Sequence of chain 1.SA:
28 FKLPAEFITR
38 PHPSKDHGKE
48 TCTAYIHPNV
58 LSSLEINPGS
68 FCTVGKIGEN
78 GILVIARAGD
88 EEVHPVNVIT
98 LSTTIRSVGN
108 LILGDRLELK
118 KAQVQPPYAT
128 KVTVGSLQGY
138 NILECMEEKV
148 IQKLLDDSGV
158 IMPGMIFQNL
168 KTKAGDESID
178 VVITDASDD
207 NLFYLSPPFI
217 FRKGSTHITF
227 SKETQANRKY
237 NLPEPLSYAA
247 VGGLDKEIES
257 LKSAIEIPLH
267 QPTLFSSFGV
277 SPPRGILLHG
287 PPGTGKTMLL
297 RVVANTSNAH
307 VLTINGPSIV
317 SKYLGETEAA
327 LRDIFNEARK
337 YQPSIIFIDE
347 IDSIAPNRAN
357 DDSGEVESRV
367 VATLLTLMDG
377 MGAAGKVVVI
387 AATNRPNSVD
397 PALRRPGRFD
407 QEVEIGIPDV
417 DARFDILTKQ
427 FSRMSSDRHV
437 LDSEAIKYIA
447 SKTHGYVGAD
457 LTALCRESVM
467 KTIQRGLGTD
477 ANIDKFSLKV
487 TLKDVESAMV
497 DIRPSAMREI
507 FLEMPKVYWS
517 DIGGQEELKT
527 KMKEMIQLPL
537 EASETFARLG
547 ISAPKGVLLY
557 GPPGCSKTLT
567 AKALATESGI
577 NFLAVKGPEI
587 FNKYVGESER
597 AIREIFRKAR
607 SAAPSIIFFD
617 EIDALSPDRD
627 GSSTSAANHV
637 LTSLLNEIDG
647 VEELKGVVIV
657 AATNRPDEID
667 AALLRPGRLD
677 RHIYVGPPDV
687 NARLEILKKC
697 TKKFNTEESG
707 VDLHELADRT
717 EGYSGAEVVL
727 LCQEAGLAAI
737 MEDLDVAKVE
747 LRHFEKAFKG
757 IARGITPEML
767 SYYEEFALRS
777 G

Sequence of chain 1.XA:
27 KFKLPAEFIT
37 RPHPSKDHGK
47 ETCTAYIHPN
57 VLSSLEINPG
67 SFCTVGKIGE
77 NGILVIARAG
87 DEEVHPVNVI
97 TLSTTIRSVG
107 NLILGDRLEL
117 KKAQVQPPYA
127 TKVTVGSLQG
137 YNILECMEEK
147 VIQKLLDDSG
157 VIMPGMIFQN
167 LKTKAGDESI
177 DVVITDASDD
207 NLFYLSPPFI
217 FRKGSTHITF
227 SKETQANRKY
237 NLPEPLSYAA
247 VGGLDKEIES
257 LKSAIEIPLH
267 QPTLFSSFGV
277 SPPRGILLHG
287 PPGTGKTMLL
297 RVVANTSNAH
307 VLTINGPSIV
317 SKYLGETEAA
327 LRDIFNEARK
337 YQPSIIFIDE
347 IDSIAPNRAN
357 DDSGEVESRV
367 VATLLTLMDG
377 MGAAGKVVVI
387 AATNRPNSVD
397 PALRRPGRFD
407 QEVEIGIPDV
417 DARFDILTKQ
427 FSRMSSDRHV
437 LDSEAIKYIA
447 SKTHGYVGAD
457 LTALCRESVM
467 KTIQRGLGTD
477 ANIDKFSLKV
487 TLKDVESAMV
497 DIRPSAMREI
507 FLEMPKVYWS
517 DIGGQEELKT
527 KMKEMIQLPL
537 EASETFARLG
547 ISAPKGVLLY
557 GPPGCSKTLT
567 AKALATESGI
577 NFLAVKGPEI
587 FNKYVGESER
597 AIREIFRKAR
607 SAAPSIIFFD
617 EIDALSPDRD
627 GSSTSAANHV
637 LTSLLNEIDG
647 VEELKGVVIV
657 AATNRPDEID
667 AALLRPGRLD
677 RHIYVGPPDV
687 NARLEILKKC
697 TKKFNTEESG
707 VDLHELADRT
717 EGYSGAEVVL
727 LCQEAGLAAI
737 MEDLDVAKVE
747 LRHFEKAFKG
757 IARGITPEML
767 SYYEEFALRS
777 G

Binding-site contacts:
Ligand atom O1B contacts residue CYS561 of chain 1.SA at 2.9 Å (h-bond).
Ligand atom PB contacts residue SER562 of chain 1.SA at 4.1 Å.
Ligand atom O2G contacts residue ARG674 of chain 1.XA at 2.5 Å (salt-bridge).
Ligand atom O1B contacts residue THR564 of chain 1.SA at 4.0 Å.
Ligand atom C6 contacts residue ILE692 of chain 1.SA at 4.0 Å (hydrophobic).
Ligand atom C2 contacts residue SER562 of chain 1.SA at 3.6 Å.
Ligand atom O1A contacts residue THR564 of chain 1.SA at 3.9 Å.
Ligand atom N1 contacts residue ILE518 of chain 1.SA at 3.9 Å.
Ligand atom O2B contacts residue GLY560 of chain 1.SA at 3.3 Å.
Ligand atom O3G contacts residue LYS563 of chain 1.SA at 3.8 Å.
Ligand atom C3' contacts residue LEU565 of chain 1.SA at 3.7 Å (hydrophobic).
Ligand atom S1G contacts residue ARG674 of chain 1.XA at 3.0 Å (salt-bridge).
Ligand atom C8 contacts residue VAL725 of chain 1.SA at 4.1 Å (hydrophobic).
Ligand atom PA contacts residue CYS561 of chain 1.SA at 3.8 Å.
Ligand atom PA contacts residue SER562 of chain 1.SA at 3.4 Å.
Ligand atom O3A contacts residue CYS561 of chain 1.SA at 3.9 Å.
Ligand atom N6 contacts residue GLY519 of chain 1.SA at 3.0 Å (h-bond).
Ligand atom O1B contacts residue SER562 of chain 1.SA at 2.9 Å (h-bond).
Ligand atom N7 contacts residue ASP517 of chain 1.SA at 3.9 Å.
Ligand atom C2' contacts residue LEU565 of chain 1.SA at 3.7 Å (hydrophobic).
Ligand atom O3' contacts residue LEU565 of chain 1.SA at 3.3 Å.
Ligand atom PB contacts residue CYS561 of chain 1.SA at 3.2 Å.
Ligand atom O2A contacts residue SER562 of chain 1.SA at 2.4 Å (h-bond).
Ligand atom O1A contacts residue SER562 of chain 1.SA at 3.4 Å (h-bond).
Ligand atom C6 contacts residue GLY519 of chain 1.SA at 4.0 Å.
Ligand atom C4 contacts residue LEU565 of chain 1.SA at 3.9 Å (hydrophobic).
Ligand atom O2G contacts residue ASP645 of chain 1.XA at 3.0 Å (salt-bridge).
Ligand atom O1A contacts residue LEU565 of chain 1.SA at 3.9 Å.
Ligand atom PG contacts residue ARG674 of chain 1.XA at 3.3 Å.
Ligand atom O2A contacts residue CYS561 of chain 1.SA at 2.5 Å (h-bond).
Ligand atom N3 contacts residue LEU565 of chain 1.SA at 3.4 Å.
Ligand atom O1B contacts residue LYS563 of chain 1.SA at 3.3 Å.
Ligand atom N6 contacts residue ASP517 of chain 1.SA at 4.2 Å.
Ligand atom O2B contacts residue CYS561 of chain 1.SA at 2.6 Å (h-bond).
Ligand atom O3G contacts residue THR564 of chain 1.SA at 3.2 Å (h-bond).
Ligand atom C2 contacts residue LEU565 of chain 1.SA at 3.7 Å (hydrophobic).
Ligand atom S1G contacts residue ASN660 of chain 1.SA at 4.2 Å.
Ligand atom N6 contacts residue ILE692 of chain 1.SA at 3.3 Å.
Ligand atom O3B contacts residue ARG674 of chain 1.XA at 3.7 Å.
Ligand atom N6 contacts residue ILE518 of chain 1.SA at 3.9 Å.

The small molecule below binds the protein below.
Small molecule (SMILES): Nc1ncnc2c1ncn2[C@@H]1O[C@H](COP(=O)(O)OP(=O)(O)OP(O)(O)=S)[C@@H](O)[C@H]1O